This protein binds this small molecule.
Small molecule (SMILES): CC[C@H](C)[C@H](NC(=O)[C@H](CCCN=C(N)N)NC(=O)[C@H](CCCCN)NC(=O)[C@@H]1CCCN1C(=O)[C@H](CO)NC)C(=O)N[C@@H](C)C(=O)O

Sequence of chain 1.A:
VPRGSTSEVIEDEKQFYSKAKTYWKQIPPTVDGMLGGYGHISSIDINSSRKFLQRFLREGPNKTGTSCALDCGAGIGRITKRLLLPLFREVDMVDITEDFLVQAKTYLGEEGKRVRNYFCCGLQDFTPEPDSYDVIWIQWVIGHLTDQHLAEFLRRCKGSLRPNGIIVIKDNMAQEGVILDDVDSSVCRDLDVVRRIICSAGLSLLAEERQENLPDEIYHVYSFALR

Binding-site contacts:
Ligand atom CG1 contacts residue TYR233 of chain 1.A at 3.5 Å (hydrophobic).
Ligand atom OG contacts residue MET48 of chain 1.A at 2.9 Å (h-bond).
Ligand atom CE contacts residue ASP195 of chain 1.A at 3.6 Å.
Ligand atom CB contacts residue GLY50 of chain 1.A at 3.6 Å.
Ligand atom OG contacts residue LEU49 of chain 1.A at 3.7 Å.
Ligand atom CN contacts residue TRP154 of chain 1.A at 3.3 Å (hydrophobic).
Ligand atom NZ contacts residue ASP198 of chain 1.A at 2.8 Å (salt-bridge).
Ligand atom CA contacts residue GLU231 of chain 1.A at 3.5 Å.
Ligand atom CN contacts residue SAH1 of chain 1.E at 3.7 Å.
Ligand atom C contacts residue ILE232 of chain 1.A at 3.6 Å (hydrophobic).
Ligand atom O contacts residue TYR233 of chain 1.A at 3.0 Å (h-bond).
Ligand atom CD1 contacts residue ILE232 of chain 1.A at 3.7 Å (hydrophobic).
Ligand atom N contacts residue GLU231 of chain 1.A at 2.9 Å (salt-bridge).
Ligand atom CN contacts residue TRP38 of chain 1.A at 3.7 Å (hydrophobic).
Ligand atom O contacts residue GOL1 of chain 1.F at 3.4 Å (h-bond).
Ligand atom O contacts residue ILE232 of chain 1.A at 3.1 Å.
Ligand atom CB contacts residue GOL1 of chain 1.G at 3.7 Å.
Ligand atom NZ contacts residue ASP195 of chain 1.A at 2.8 Å (salt-bridge).
Ligand atom OG contacts residue TRP38 of chain 1.A at 3.4 Å.
Ligand atom O contacts residue TYR233 of chain 1.A at 3.6 Å.
Ligand atom CD contacts residue TRP154 of chain 1.A at 3.6 Å (hydrophobic).
Ligand atom CB contacts residue MET48 of chain 1.A at 3.6 Å (hydrophobic).
Ligand atom CG contacts residue LEU49 of chain 1.A at 3.4 Å (hydrophobic).
Ligand atom CG contacts residue TYR233 of chain 1.A at 3.6 Å (hydrophobic).
Ligand atom CD contacts residue GOL1 of chain 1.G at 3.7 Å.
Ligand atom NZ contacts residue SER200 of chain 1.A at 3.3 Å (h-bond).
Ligand atom CG1 contacts residue ILE232 of chain 1.A at 3.6 Å (hydrophobic).
Ligand atom CN contacts residue GOL1 of chain 1.F at 3.2 Å.
Ligand atom N contacts residue TYR233 of chain 1.A at 3.2 Å (h-bond).
Ligand atom CB contacts residue LEU49 of chain 1.A at 3.7 Å (hydrophobic).
Ligand atom CB contacts residue TYR233 of chain 1.A at 3.7 Å (hydrophobic).
Ligand atom OG contacts residue GLY50 of chain 1.A at 3.3 Å (h-bond).
Ligand atom CD contacts residue ASP195 of chain 1.A at 3.7 Å.
Ligand atom NZ contacts residue GOL1 of chain 1.G at 3.7 Å.
Ligand atom O contacts residue ASN186 of chain 1.A at 2.9 Å (h-bond).
Ligand atom CG1 contacts residue GLU231 of chain 1.A at 3.6 Å.
Ligand atom CE contacts residue ASP198 of chain 1.A at 3.6 Å.
Ligand atom N contacts residue GOL1 of chain 1.F at 2.8 Å (h-bond).
Ligand atom C contacts residue GLU231 of chain 1.A at 3.6 Å.
Ligand atom CE contacts residue GOL1 of chain 1.G at 3.6 Å.